Sequence of chain 60.E:
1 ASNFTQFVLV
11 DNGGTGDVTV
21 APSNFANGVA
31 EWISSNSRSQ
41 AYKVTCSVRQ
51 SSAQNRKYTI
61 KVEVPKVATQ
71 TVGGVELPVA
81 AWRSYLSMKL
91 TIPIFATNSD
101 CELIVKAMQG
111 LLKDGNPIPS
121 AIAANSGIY

Sequence of chain 19.E:
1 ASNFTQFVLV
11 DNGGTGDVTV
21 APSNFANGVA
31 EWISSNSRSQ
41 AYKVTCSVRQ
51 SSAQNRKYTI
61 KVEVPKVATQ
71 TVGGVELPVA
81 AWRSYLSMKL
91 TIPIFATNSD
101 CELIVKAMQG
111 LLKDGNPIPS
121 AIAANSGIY

Binding-site contacts:
Ligand atom C6 contacts residue THR59 of chain 19.E at 3.6 Å.
Ligand atom N6 contacts residue TYR85 of chain 19.E at 3.4 Å.
Ligand atom C6 contacts residue SER47 of chain 19.E at 3.9 Å.
Ligand atom C6 contacts residue VAL29 of chain 19.E at 4.1 Å (hydrophobic).
Ligand atom N9 contacts residue TYR85 of chain 19.E at 4.0 Å.
Ligand atom C8 contacts residue TYR85 of chain 19.E at 3.8 Å (hydrophobic).
Ligand atom OP1 contacts residue TYR85 of chain 19.E at 3.5 Å (h-bond).
Ligand atom N1 contacts residue SER47 of chain 19.E at 2.9 Å (h-bond).
Ligand atom C2 contacts residue THR59 of chain 19.E at 4.1 Å.
Ligand atom C5 contacts residue LYS61 of chain 19.E at 3.7 Å.
Ligand atom C5' contacts residue TYR85 of chain 19.E at 4.0 Å (hydrophobic).
Ligand atom C6 contacts residue THR45 of chain 19.E at 3.1 Å.
Ligand atom O6 contacts residue LYS61 of chain 19.E at 3.0 Å (salt-bridge).
Ligand atom N1 contacts residue THR59 of chain 19.E at 3.5 Å.
Ligand atom N7 contacts residue LYS61 of chain 19.E at 3.7 Å.
Ligand atom N9 contacts residue LYS61 of chain 19.E at 3.7 Å.
Ligand atom C5 contacts residue TYR85 of chain 19.E at 3.5 Å (hydrophobic).
Ligand atom N6 contacts residue CYS46 of chain 19.E at 3.4 Å (h-bond).
Ligand atom C6 contacts residue LYS61 of chain 19.E at 3.8 Å.
Ligand atom C5 contacts residue THR45 of chain 19.E at 3.1 Å.
Ligand atom C2 contacts residue SER47 of chain 19.E at 3.4 Å.
Ligand atom N6 contacts residue THR45 of chain 19.E at 2.5 Å (h-bond).
Ligand atom N6 contacts residue THR59 of chain 19.E at 2.8 Å (h-bond).
Ligand atom C4 contacts residue TYR85 of chain 19.E at 3.8 Å (hydrophobic).
Ligand atom OP1 contacts residue LYS43 of chain 19.E at 2.9 Å (salt-bridge).
Ligand atom N6 contacts residue THR91 of chain 60.E at 3.5 Å (h-bond).
Ligand atom C4 contacts residue LYS61 of chain 19.E at 3.7 Å.
Ligand atom OP2 contacts residue GLU63 of chain 19.E at 3.6 Å (salt-bridge).
Ligand atom C8 contacts residue LYS61 of chain 19.E at 3.7 Å.
Ligand atom C6 contacts residue TYR85 of chain 19.E at 3.4 Å (hydrophobic).
Ligand atom N1 contacts residue TYR85 of chain 19.E at 3.5 Å.
Ligand atom C5 contacts residue VAL29 of chain 19.E at 4.0 Å (hydrophobic).
Ligand atom N7 contacts residue TYR85 of chain 19.E at 3.7 Å.
Ligand atom P contacts residue LYS43 of chain 19.E at 3.2 Å.
Ligand atom OP2 contacts residue LYS43 of chain 19.E at 2.7 Å (salt-bridge).
Ligand atom C8 contacts residue THR45 of chain 19.E at 3.8 Å.
Ligand atom N6 contacts residue SER47 of chain 19.E at 4.1 Å.
Ligand atom P contacts residue TYR85 of chain 19.E at 3.7 Å.
Ligand atom N6 contacts residue LYS61 of chain 19.E at 4.1 Å.
Ligand atom N7 contacts residue THR45 of chain 19.E at 2.5 Å (h-bond).

The small molecule below binds the protein below.
Small molecule (SMILES): Nc1nc(=O)c2ncn([C@@H]3O[C@H](CO[P](=O)(O)O[C@H]4[C@@H](O)[C@H](n5cnc6c(N)ncnc65)O[C@@H]4CO[P](=O)(O)O[C@@H]4[C@@H](O)[C@H](n5cnc6c(N)ncnc65)O[C@@H]4COP(=O)=O)[C@@H](O)[C@H]3O)c2[nH]1